Sequence of chain 2.PA:
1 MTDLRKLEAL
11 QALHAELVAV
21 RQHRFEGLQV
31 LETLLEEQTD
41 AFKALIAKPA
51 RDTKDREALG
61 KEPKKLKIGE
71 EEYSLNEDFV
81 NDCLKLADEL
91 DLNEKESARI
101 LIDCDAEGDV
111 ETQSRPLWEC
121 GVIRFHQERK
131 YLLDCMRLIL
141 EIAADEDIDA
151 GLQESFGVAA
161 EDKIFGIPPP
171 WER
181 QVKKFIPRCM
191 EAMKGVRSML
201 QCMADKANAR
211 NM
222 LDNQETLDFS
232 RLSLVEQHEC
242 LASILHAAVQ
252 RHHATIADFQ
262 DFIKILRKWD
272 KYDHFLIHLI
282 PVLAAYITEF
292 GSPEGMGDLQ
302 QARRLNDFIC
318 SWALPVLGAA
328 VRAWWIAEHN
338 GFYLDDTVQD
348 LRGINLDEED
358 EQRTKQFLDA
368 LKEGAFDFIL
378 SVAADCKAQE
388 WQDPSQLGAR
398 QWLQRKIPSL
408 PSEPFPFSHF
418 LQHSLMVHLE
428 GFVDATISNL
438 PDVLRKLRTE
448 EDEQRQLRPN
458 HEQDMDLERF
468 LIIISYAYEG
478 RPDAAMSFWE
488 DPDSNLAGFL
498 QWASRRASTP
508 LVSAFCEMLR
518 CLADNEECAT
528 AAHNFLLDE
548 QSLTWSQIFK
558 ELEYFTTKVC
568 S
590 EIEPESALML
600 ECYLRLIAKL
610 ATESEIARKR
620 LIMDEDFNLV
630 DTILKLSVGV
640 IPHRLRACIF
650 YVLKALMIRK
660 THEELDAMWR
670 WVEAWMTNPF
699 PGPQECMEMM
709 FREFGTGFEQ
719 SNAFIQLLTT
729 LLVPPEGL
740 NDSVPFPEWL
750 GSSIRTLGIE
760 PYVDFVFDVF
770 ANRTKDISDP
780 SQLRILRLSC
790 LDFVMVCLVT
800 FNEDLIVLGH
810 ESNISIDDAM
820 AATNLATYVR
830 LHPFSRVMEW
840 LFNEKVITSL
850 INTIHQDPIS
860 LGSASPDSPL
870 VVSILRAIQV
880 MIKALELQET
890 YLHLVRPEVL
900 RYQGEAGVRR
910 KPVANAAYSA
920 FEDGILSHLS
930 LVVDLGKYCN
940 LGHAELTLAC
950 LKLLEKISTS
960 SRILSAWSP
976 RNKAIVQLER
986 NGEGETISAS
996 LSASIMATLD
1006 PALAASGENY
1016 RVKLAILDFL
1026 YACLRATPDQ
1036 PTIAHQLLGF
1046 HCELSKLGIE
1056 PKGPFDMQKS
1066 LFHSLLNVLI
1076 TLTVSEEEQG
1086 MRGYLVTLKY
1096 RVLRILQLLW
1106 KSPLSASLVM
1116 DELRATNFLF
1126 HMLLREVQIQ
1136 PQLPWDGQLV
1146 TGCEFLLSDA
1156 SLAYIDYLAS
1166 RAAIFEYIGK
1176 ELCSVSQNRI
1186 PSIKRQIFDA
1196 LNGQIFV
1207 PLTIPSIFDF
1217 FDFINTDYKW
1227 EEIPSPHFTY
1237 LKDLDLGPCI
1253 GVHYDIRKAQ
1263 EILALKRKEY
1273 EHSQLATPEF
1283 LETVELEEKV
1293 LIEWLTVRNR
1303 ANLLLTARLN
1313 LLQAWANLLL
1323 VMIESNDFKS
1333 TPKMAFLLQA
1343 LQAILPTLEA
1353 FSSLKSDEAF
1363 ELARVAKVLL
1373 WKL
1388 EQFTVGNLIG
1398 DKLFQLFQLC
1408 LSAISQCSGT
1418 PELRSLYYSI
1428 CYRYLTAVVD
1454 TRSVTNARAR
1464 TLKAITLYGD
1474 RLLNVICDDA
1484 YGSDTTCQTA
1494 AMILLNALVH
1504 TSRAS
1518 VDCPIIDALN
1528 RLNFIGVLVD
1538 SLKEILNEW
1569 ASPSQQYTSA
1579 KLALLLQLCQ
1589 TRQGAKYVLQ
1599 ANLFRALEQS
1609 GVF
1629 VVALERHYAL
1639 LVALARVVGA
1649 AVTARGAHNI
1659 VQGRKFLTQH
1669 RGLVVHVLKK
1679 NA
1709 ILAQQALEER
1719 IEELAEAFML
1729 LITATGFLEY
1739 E

Binding-site contacts:
Ligand atom CD2 contacts residue THR1121 of chain 2.PA at 4.0 Å.
Ligand atom CG contacts residue HIS1126 of chain 2.PA at 4.3 Å.
Ligand atom OH contacts residue ASN1072 of chain 2.PA at 3.1 Å (h-bond).
Ligand atom CD1 contacts residue PHE1125 of chain 2.PA at 3.6 Å (hydrophobic).
Ligand atom CE1 contacts residue THR1121 of chain 2.PA at 3.9 Å.
Ligand atom CZ contacts residue GLN1063 of chain 2.PA at 4.1 Å.
Ligand atom O contacts residue HIS1126 of chain 2.PA at 3.3 Å (h-bond).
Ligand atom CD2 contacts residue PHE1125 of chain 2.PA at 4.2 Å (hydrophobic).
Ligand atom CG contacts residue ASN1072 of chain 2.PA at 4.2 Å.
Ligand atom CD1 contacts residue THR1121 of chain 2.PA at 3.0 Å.
Ligand atom CD2 contacts residue THR1121 of chain 2.PA at 4.3 Å.
Ligand atom OH contacts residue GLN1063 of chain 2.PA at 3.7 Å.
Ligand atom C contacts residue VAL1202 of chain 2.PA at 4.2 Å (hydrophobic).
Ligand atom O contacts residue THR1121 of chain 2.PA at 4.0 Å.
Ligand atom CA contacts residue GLN1063 of chain 2.PA at 4.3 Å.
Ligand atom CB contacts residue THR1121 of chain 2.PA at 3.3 Å.
Ligand atom CD1 contacts residue ASN1122 of chain 2.PA at 4.3 Å.
Ligand atom CE2 contacts residue GLN1063 of chain 2.PA at 3.3 Å.
Ligand atom OH contacts residue HIS1068 of chain 2.PA at 3.8 Å.
Ligand atom CG2 contacts residue GLN1063 of chain 2.PA at 3.3 Å.
Ligand atom CD1 contacts residue GLN1063 of chain 2.PA at 3.8 Å.
Ligand atom CD2 contacts residue HIS1126 of chain 2.PA at 3.4 Å.
Ligand atom O contacts residue GLN1063 of chain 2.PA at 2.9 Å (h-bond).
Ligand atom SD contacts residue ASN1072 of chain 2.PA at 3.7 Å.
Ligand atom CD1 contacts residue ALA1120 of chain 2.PA at 4.3 Å (hydrophobic).
Ligand atom CD1 contacts residue ASN1072 of chain 2.PA at 4.0 Å.
Ligand atom CD2 contacts residue LEU1129 of chain 2.PA at 4.2 Å (hydrophobic).
Ligand atom CE2 contacts residue ASN1072 of chain 2.PA at 4.4 Å.
Ligand atom O contacts residue VAL1202 of chain 2.PA at 3.2 Å.
Ligand atom CD2 contacts residue ALA1120 of chain 2.PA at 3.5 Å (hydrophobic).
Ligand atom C contacts residue GLN1063 of chain 2.PA at 3.9 Å.
Ligand atom CA contacts residue HIS1126 of chain 2.PA at 4.3 Å.
Ligand atom C contacts residue HIS1126 of chain 2.PA at 4.0 Å.
Ligand atom CD2 contacts residue GLN1063 of chain 2.PA at 3.6 Å.
Ligand atom CG contacts residue THR1121 of chain 2.PA at 3.3 Å.
Ligand atom CE1 contacts residue ASN1072 of chain 2.PA at 3.3 Å.
Ligand atom CG contacts residue ALA1120 of chain 2.PA at 4.4 Å (hydrophobic).
Ligand atom CB contacts residue GLN1063 of chain 2.PA at 4.5 Å.
Ligand atom CZ contacts residue ASN1072 of chain 2.PA at 3.5 Å.
Ligand atom CG contacts residue GLN1063 of chain 2.PA at 4.3 Å.

This protein binds this small molecule.
Small molecule (SMILES): CC[C@H](C)[C@H](N)C(=O)N[C@@H](CC(C)C)C(=O)N1CCC[C@H]1C(=O)N[C@@H](CCSC)C(=O)N[C@@H](Cc1ccc(O)cc1)C(=O)N[C@@H](CCCCN)C(=O)N[C@@H](CC(C)C)C(=O)N[C@@H](CO)C(=O)N1CCC[C@H]1C=O